Binding-site contacts:
Ligand atom O6 contacts residue ASP198 of chain 1.A at 4.2 Å.
Ligand atom C6 contacts residue ASN113 of chain 1.A at 4.1 Å.
Ligand atom C2 contacts residue ASN113 of chain 1.A at 2.5 Å.
Ligand atom O4 contacts residue ASN113 of chain 1.A at 4.2 Å.
Ligand atom C4 contacts residue ASN113 of chain 1.A at 3.4 Å.
Ligand atom C3 contacts residue THR196 of chain 1.A at 4.2 Å.
Ligand atom O4 contacts residue ASP198 of chain 1.A at 4.5 Å.
Ligand atom N2 contacts residue ASN113 of chain 1.A at 3.0 Å (h-bond).
Ligand atom O3 contacts residue THR196 of chain 1.A at 4.1 Å.
Ligand atom C5 contacts residue ASP198 of chain 1.A at 3.6 Å.
Ligand atom O7 contacts residue THR196 of chain 1.A at 3.8 Å.
Ligand atom C1 contacts residue ASP198 of chain 1.A at 3.9 Å.
Ligand atom O7 contacts residue ALA145 of chain 1.A at 4.2 Å.
Ligand atom O6 contacts residue ASN113 of chain 1.A at 4.4 Å.
Ligand atom C3 contacts residue ASN113 of chain 1.A at 2.9 Å.
Ligand atom C7 contacts residue ALA145 of chain 1.A at 3.5 Å (hydrophobic).
Ligand atom C8 contacts residue ALA145 of chain 1.A at 3.7 Å (hydrophobic).
Ligand atom C5 contacts residue ASN113 of chain 1.A at 2.8 Å.
Ligand atom C1 contacts residue ASN113 of chain 1.A at 1.5 Å.
Ligand atom C6 contacts residue ASP198 of chain 1.A at 4.5 Å.
Ligand atom O3 contacts residue ASN113 of chain 1.A at 4.2 Å.
Ligand atom O5 contacts residue ASN113 of chain 1.A at 2.4 Å (h-bond).
Ligand atom N2 contacts residue ALA145 of chain 1.A at 3.4 Å.
Ligand atom O5 contacts residue ASP198 of chain 1.A at 4.0 Å.
Ligand atom C7 contacts residue ASN113 of chain 1.A at 4.3 Å.

Sequence of chain 1.A:
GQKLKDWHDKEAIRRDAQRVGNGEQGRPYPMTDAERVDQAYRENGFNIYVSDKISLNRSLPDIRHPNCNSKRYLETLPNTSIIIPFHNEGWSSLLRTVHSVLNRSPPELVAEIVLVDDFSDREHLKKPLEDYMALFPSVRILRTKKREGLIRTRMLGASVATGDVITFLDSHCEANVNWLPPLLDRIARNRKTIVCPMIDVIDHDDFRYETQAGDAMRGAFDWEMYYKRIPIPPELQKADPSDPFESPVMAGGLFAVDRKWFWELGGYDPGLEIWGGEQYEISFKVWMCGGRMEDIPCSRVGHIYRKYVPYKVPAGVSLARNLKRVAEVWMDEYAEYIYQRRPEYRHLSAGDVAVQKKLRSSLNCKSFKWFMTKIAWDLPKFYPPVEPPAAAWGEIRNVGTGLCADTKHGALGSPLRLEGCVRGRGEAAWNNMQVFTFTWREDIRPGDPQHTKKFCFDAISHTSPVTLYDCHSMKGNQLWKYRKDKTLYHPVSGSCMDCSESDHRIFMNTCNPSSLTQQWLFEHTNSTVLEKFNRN

This protein binds this small molecule.
Small molecule (SMILES): CC(=O)N[C@@H]1[C@@H](O)[C@H](O)[C@@H](CO)O[C@H]1O